This protein binds this small molecule.
Small molecule (SMILES): CC(=O)N[C@H]1[C@H](O[C@H]2[C@H](O)[C@@H](NC(C)=O)CO[C@@H]2CO)O[C@H](CO)[C@@H](O[C@@H]2O[C@H](CO[C@H]3O[C@H](CO[C@H]4O[C@H](CO)[C@@H](O)[C@H](O)[C@@H]4O)[C@@H](O)[C@H](O[C@H]4O[C@H](CO)[C@@H](O)[C@H](O[C@H]5O[C@H](CO)[C@@H](O)[C@H](O)[C@@H]5O)[C@@H]4O)[C@@H]3O)[C@@H](O)[C@H](O[C@H]3O[C@H](CO)[C@@H](O)[C@H](O)[C@@H]3O[C@H]3O[C@H](CO)[C@@H](O)[C@H](O)[C@@H]3O)[C@@H]2O)[C@@H]1O

Sequence of chain 1.E:
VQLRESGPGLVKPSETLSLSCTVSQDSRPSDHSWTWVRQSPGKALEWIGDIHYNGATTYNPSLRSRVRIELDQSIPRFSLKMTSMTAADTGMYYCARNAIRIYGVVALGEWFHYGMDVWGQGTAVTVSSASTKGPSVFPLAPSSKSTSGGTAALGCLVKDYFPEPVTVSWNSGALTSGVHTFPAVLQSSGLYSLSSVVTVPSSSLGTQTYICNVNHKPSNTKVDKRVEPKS

Sequence of chain 1.D:
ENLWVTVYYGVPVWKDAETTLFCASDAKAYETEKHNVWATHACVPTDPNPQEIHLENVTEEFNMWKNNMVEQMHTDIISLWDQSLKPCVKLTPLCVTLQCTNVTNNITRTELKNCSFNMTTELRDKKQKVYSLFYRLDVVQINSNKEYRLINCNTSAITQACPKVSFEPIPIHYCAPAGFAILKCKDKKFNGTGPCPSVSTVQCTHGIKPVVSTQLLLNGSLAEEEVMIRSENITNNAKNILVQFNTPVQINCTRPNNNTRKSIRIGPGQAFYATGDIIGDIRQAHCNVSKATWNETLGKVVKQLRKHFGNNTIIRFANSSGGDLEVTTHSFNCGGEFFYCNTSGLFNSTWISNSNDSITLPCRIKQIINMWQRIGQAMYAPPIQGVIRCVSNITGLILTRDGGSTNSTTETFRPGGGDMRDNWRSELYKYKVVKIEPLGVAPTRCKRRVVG

Sequence of chain 1.F:
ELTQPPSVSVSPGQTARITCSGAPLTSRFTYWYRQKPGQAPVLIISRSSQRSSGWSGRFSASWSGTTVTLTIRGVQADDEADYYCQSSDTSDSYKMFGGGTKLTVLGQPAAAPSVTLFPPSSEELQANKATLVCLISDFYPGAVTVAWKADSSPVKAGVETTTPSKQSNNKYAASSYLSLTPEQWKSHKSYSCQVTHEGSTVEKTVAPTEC

Binding-site contacts:
Ligand atom C5 contacts residue VAL106 of chain 1.E at 3.6 Å (hydrophobic).
Ligand atom C1 contacts residue ILE103 of chain 1.E at 3.6 Å (hydrophobic).
Ligand atom O5 contacts residue GLY105 of chain 1.E at 3.2 Å (h-bond).
Ligand atom C5 contacts residue ILE103 of chain 1.E at 3.7 Å (hydrophobic).
Ligand atom O3 contacts residue ARG102 of chain 1.E at 2.9 Å (salt-bridge).
Ligand atom C6 contacts residue ASP294 of chain 1.D at 3.0 Å.
Ligand atom O6 contacts residue SER28 of chain 1.E at 3.6 Å.
Ligand atom O7 contacts residue ASN265 of chain 1.D at 3.2 Å (h-bond).
Ligand atom C2 contacts residue SER52 of chain 1.F at 3.7 Å.
Ligand atom C6 contacts residue SER28 of chain 1.E at 3.5 Å.
Ligand atom C5 contacts residue GLY105 of chain 1.E at 2.2 Å.
Ligand atom C6 contacts residue ARG29 of chain 1.E at 3.5 Å.
Ligand atom C3 contacts residue ARG102 of chain 1.E at 3.2 Å.
Ligand atom C5 contacts residue ASN301 of chain 1.D at 3.7 Å.
Ligand atom O5 contacts residue ILE103 of chain 1.E at 3.5 Å (h-bond).
Ligand atom O4 contacts residue ARG102 of chain 1.E at 2.8 Å (salt-bridge).
Ligand atom O2 contacts residue SER52 of chain 1.F at 3.6 Å.
Ligand atom C4 contacts residue ARG102 of chain 1.E at 3.6 Å.
Ligand atom O7 contacts residue ASN301 of chain 1.D at 3.4 Å (h-bond).
Ligand atom C7 contacts residue ASN265 of chain 1.D at 3.7 Å.
Ligand atom O4 contacts residue GLY105 of chain 1.E at 3.3 Å (h-bond).
Ligand atom C1 contacts residue ASN301 of chain 1.D at 1.4 Å.
Ligand atom O6 contacts residue GLY105 of chain 1.E at 2.7 Å (h-bond).
Ligand atom O5 contacts residue VAL106 of chain 1.E at 3.3 Å.
Ligand atom C2 contacts residue ASN301 of chain 1.D at 2.5 Å.
Ligand atom C3 contacts residue SER52 of chain 1.F at 3.3 Å.
Ligand atom O6 contacts residue TYR104 of chain 1.E at 3.6 Å.
Ligand atom C1 contacts residue VAL106 of chain 1.E at 3.5 Å (hydrophobic).
Ligand atom O4 contacts residue VAL106 of chain 1.E at 3.2 Å.
Ligand atom N2 contacts residue ASN301 of chain 1.D at 2.9 Å (h-bond).
Ligand atom O6 contacts residue ASP294 of chain 1.D at 2.8 Å (salt-bridge).
Ligand atom C7 contacts residue ASN301 of chain 1.D at 3.5 Å.
Ligand atom C6 contacts residue GLY105 of chain 1.E at 1.4 Å.
Ligand atom C4 contacts residue GLY105 of chain 1.E at 3.3 Å.
Ligand atom O6 contacts residue ARG29 of chain 1.E at 3.1 Å.
Ligand atom C6 contacts residue VAL106 of chain 1.E at 3.4 Å (hydrophobic).
Ligand atom O3 contacts residue SER52 of chain 1.F at 2.0 Å (h-bond).
Ligand atom O5 contacts residue ASN301 of chain 1.D at 2.4 Å (h-bond).
Ligand atom O4 contacts residue HIS33 of chain 1.E at 3.6 Å.
Ligand atom O7 contacts residue NAG1 of chain 1.W at 3.7 Å.